Binding-site contacts:
Ligand atom C16 contacts residue LEU97 of chain 1.A at 3.3 Å (hydrophobic).
Ligand atom O2 contacts residue ARG93 of chain 1.A at 2.7 Å (salt-bridge).
Ligand atom C5 contacts residue THR96 of chain 1.A at 3.5 Å.
Ligand atom C17 contacts residue MET80 of chain 1.A at 3.7 Å (hydrophobic).
Ligand atom C15 contacts residue LEU97 of chain 1.A at 3.6 Å (hydrophobic).
Ligand atom C10 contacts residue MET80 of chain 1.A at 3.9 Å (hydrophobic).
Ligand atom C18 contacts residue MET80 of chain 1.A at 3.7 Å (hydrophobic).
Ligand atom C31 contacts residue HIS54 of chain 1.A at 3.7 Å.
Ligand atom C15 contacts residue PHE100 of chain 1.A at 3.7 Å (hydrophobic).
Ligand atom C16 contacts residue GLY101 of chain 1.A at 3.8 Å.
Ligand atom C31 contacts residue THR96 of chain 1.A at 3.8 Å.
Ligand atom C10 contacts residue PHE100 of chain 1.A at 3.6 Å (hydrophobic).
Ligand atom C11 contacts residue MET80 of chain 1.A at 3.7 Å (hydrophobic).
Ligand atom O3 contacts residue ALA57 of chain 1.A at 3.5 Å.
Ligand atom C4 contacts residue THR96 of chain 1.A at 3.7 Å.
Ligand atom C14 contacts residue VAL83 of chain 1.A at 3.8 Å (hydrophobic).
Ligand atom CL1 contacts residue LEU120 of chain 1.A at 3.5 Å.
Ligand atom O1 contacts residue LEU97 of chain 1.A at 3.6 Å.
Ligand atom C18 contacts residue PHE100 of chain 1.A at 3.6 Å (hydrophobic).
Ligand atom C17 contacts residue PHE100 of chain 1.A at 3.7 Å (hydrophobic).
Ligand atom C13 contacts residue VAL79 of chain 1.A at 3.6 Å (hydrophobic).
Ligand atom C24 contacts residue PHE100 of chain 1.A at 3.6 Å (hydrophobic).
Ligand atom C5 contacts residue ARG93 of chain 1.A at 3.9 Å.
Ligand atom C30 contacts residue HIS54 of chain 1.A at 3.4 Å.
Ligand atom C6 contacts residue THR96 of chain 1.A at 3.7 Å.
Ligand atom C3 contacts residue LEU97 of chain 1.A at 3.6 Å (hydrophobic).
Ligand atom N1 contacts residue VAL83 of chain 1.A at 3.7 Å.
Ligand atom C23 contacts residue PHE58 of chain 1.A at 3.6 Å (hydrophobic).
Ligand atom C23 contacts residue ALA57 of chain 1.A at 3.7 Å (hydrophobic).
Ligand atom C12 contacts residue VAL79 of chain 1.A at 3.7 Å (hydrophobic).
Ligand atom C27 contacts residue ALA57 of chain 1.A at 3.7 Å (hydrophobic).
Ligand atom C11 contacts residue PHE100 of chain 1.A at 3.6 Å (hydrophobic).
Ligand atom C1 contacts residue VAL83 of chain 1.A at 3.7 Å (hydrophobic).
Ligand atom C3 contacts residue ARG93 of chain 1.A at 3.6 Å.
Ligand atom C16 contacts residue MET80 of chain 1.A at 3.8 Å (hydrophobic).
Ligand atom CL1 contacts residue ILE124 of chain 1.A at 3.8 Å.
Ligand atom C16 contacts residue PHE100 of chain 1.A at 3.8 Å (hydrophobic).
Ligand atom C19 contacts residue ARG93 of chain 1.A at 3.8 Å.
Ligand atom CL1 contacts residue GLY101 of chain 1.A at 3.8 Å.
Ligand atom C4 contacts residue ARG93 of chain 1.A at 3.6 Å.

A small-molecule ligand and the protein it binds are described below.
Small molecule (SMILES): C[C@@H]1[C@@H](C)C/C=C/[C@H](O)[C@@H]2CC[C@H]2CN2C[C@@]3(CCCc4cc(Cl)ccc43)COc3ccc(cc32)C(=O)NS1(=O)=O

Sequence of chain 1.A:
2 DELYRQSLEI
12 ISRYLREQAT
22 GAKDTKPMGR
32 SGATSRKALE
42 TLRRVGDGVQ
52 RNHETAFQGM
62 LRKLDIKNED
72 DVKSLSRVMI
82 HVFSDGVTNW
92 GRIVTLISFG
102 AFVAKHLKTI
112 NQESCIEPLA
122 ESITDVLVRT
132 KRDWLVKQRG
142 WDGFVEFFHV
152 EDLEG